Binding-site contacts:
Ligand atom O3A contacts residue GLY162 of chain 1.P at 2.9 Å (h-bond).
Ligand atom O1G contacts residue GLY160 of chain 1.P at 3.0 Å (h-bond).
Ligand atom PG contacts residue MG1 of chain 1.UA at 3.5 Å.
Ligand atom O1A contacts residue THR164 of chain 1.P at 2.7 Å (h-bond).
Ligand atom O5' contacts residue TRP165 of chain 1.P at 3.6 Å.
Ligand atom PB contacts residue GLY160 of chain 1.P at 3.4 Å.
Ligand atom O2B contacts residue GLY160 of chain 1.P at 3.1 Å (h-bond).
Ligand atom PG contacts residue GLY160 of chain 1.P at 3.4 Å.
Ligand atom O3A contacts residue GLY160 of chain 1.P at 3.2 Å.
Ligand atom O2B contacts residue LYS163 of chain 1.P at 3.0 Å.
Ligand atom C1' contacts residue SER331 of chain 1.P at 3.1 Å.
Ligand atom N1 contacts residue ALA127 of chain 1.P at 3.2 Å.
Ligand atom O1B contacts residue THR164 of chain 1.P at 2.8 Å (h-bond).
Ligand atom O1A contacts residue TRP165 of chain 1.P at 2.9 Å (h-bond).
Ligand atom N6 contacts residue ASN130 of chain 1.P at 3.0 Å.
Ligand atom PB contacts residue GLY162 of chain 1.P at 3.5 Å.
Ligand atom O2B contacts residue SER161 of chain 1.P at 3.0 Å (h-bond).
Ligand atom PA contacts residue GLY162 of chain 1.P at 3.5 Å.
Ligand atom O3B contacts residue MG1 of chain 1.UA at 3.4 Å.
Ligand atom O2G contacts residue MG1 of chain 1.UA at 2.3 Å.
Ligand atom O1B contacts residue MG1 of chain 1.UA at 2.3 Å.
Ligand atom O3B contacts residue GLY160 of chain 1.P at 2.9 Å (h-bond).
Ligand atom N7 contacts residue ARG133 of chain 1.P at 3.4 Å (salt-bridge).
Ligand atom O1G contacts residue LYS163 of chain 1.P at 3.1 Å.
Ligand atom N3 contacts residue SER331 of chain 1.P at 3.5 Å (h-bond).
Ligand atom O1G contacts residue LEU159 of chain 1.P at 3.3 Å.
Ligand atom O3G contacts residue ARG273 of chain 1.P at 2.1 Å (salt-bridge).
Ligand atom O3' contacts residue SER331 of chain 1.P at 3.1 Å.
Ligand atom O1A contacts residue LYS163 of chain 1.P at 2.8 Å (salt-bridge).
Ligand atom PG contacts residue ARG273 of chain 1.P at 3.2 Å.
Ligand atom O2A contacts residue MG1 of chain 1.UA at 3.2 Å.
Ligand atom C2 contacts residue TYR310 of chain 1.P at 2.7 Å (hydrophobic).
Ligand atom O2B contacts residue GLY162 of chain 1.P at 3.1 Å (h-bond).
Ligand atom N3 contacts residue ALA127 of chain 1.P at 3.5 Å.
Ligand atom N3 contacts residue TYR310 of chain 1.P at 2.7 Å (h-bond).
Ligand atom C2 contacts residue ALA127 of chain 1.P at 2.8 Å (hydrophobic).
Ligand atom O3G contacts residue LEU159 of chain 1.P at 3.5 Å.
Ligand atom N1 contacts residue ASN130 of chain 1.P at 3.5 Å.
Ligand atom O1A contacts residue GLY162 of chain 1.P at 2.8 Å.
Ligand atom PB contacts residue MG1 of chain 1.UA at 3.5 Å.

This small molecule binds to this protein.
Small molecule (SMILES): Nc1ncnc2c1ncn2[C@H]1C[C@H](O)[C@@H](CO[P](=O)(O)O[P](=O)(O)OP(=O)(O)O)O1

Sequence of chain 1.P:
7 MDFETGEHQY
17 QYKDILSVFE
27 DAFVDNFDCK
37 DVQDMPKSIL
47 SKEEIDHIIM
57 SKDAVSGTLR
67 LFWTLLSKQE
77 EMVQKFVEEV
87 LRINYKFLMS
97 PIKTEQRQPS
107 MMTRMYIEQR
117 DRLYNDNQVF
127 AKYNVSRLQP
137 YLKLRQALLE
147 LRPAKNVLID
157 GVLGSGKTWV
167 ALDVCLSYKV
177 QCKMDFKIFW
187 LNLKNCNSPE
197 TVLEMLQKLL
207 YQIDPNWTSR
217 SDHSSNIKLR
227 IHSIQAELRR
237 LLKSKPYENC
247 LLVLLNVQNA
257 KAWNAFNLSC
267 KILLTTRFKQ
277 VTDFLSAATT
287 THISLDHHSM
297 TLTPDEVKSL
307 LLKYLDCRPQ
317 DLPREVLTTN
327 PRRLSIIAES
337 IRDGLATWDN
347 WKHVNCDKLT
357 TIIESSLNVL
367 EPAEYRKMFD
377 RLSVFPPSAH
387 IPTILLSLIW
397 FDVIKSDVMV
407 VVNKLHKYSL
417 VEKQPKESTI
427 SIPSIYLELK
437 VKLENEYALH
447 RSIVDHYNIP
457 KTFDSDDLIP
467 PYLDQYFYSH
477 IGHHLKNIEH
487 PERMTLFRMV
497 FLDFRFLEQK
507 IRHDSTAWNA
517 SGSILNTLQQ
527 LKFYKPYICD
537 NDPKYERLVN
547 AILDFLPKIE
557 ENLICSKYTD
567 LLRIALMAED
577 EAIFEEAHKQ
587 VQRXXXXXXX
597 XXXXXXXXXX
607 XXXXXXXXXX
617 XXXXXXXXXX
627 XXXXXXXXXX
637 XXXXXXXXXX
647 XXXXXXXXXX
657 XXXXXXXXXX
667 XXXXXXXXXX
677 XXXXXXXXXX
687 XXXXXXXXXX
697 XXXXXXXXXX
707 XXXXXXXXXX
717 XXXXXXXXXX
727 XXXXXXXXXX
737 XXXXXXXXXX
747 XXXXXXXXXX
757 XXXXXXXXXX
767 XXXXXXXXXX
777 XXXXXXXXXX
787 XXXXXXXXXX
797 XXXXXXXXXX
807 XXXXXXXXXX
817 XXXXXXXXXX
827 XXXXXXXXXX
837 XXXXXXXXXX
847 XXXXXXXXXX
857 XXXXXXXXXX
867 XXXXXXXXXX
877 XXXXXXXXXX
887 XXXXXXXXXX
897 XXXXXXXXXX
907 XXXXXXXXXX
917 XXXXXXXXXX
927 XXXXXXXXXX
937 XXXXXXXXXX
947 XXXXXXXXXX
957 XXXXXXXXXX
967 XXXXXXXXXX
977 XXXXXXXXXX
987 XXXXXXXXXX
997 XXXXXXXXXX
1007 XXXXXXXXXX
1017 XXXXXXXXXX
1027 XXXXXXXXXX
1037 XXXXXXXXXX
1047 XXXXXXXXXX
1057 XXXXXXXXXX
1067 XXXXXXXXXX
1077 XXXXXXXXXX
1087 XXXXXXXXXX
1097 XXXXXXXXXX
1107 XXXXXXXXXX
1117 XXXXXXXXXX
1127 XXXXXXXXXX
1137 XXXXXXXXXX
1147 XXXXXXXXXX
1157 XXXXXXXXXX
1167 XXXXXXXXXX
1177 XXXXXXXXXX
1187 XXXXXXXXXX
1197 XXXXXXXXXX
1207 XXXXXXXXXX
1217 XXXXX